Binding-site contacts:
Ligand atom O50 contacts residue GLY232 of chain 1.B at 2.7 Å (h-bond).
Ligand atom C44 contacts residue ALA229 of chain 1.B at 3.6 Å (hydrophobic).
Ligand atom F47 contacts residue PHE194 of chain 1.B at 3.5 Å.
Ligand atom C19 contacts residue ASP60 of chain 1.B at 3.4 Å.
Ligand atom O2 contacts residue ARG59 of chain 1.B at 3.0 Å (salt-bridge).
Ligand atom C42 contacts residue ALA229 of chain 1.B at 3.6 Å (hydrophobic).
Ligand atom C41 contacts residue ALA229 of chain 1.B at 3.6 Å (hydrophobic).
Ligand atom O53 contacts residue PHE194 of chain 1.B at 3.6 Å.
Ligand atom C13 contacts residue LEU131 of chain 1.B at 3.6 Å (hydrophobic).
Ligand atom O49 contacts residue SER228 of chain 1.B at 3.0 Å (h-bond).
Ligand atom O49 contacts residue ALA229 of chain 1.B at 2.8 Å (h-bond).
Ligand atom O50 contacts residue GLY230 of chain 1.B at 3.4 Å (h-bond).
Ligand atom C25 contacts residue ARG59 of chain 1.B at 3.3 Å.
Ligand atom C26 contacts residue ASP60 of chain 1.B at 3.6 Å.
Ligand atom O49 contacts residue CYS227 of chain 1.B at 3.5 Å (h-bond).
Ligand atom C14 contacts residue SER130 of chain 1.B at 3.6 Å.
Ligand atom C40 contacts residue ALA229 of chain 1.B at 3.6 Å (hydrophobic).
Ligand atom C28 contacts residue ARG59 of chain 1.B at 3.3 Å.
Ligand atom N36 contacts residue ASP60 of chain 1.B at 3.0 Å (salt-bridge).
Ligand atom F46 contacts residue GLY232 of chain 1.B at 3.6 Å.
Ligand atom O9 contacts residue ARG57 of chain 1.B at 3.1 Å (salt-bridge).
Ligand atom C15 contacts residue LEU131 of chain 1.B at 3.6 Å (hydrophobic).
Ligand atom F31 contacts residue ARG59 of chain 1.B at 3.5 Å.
Ligand atom F47 contacts residue ASP193 of chain 1.B at 3.6 Å.
Ligand atom O51 contacts residue ARG233 of chain 1.B at 2.8 Å (salt-bridge).
Ligand atom C11 contacts residue TYR58 of chain 1.B at 3.6 Å (hydrophobic).
Ligand atom O51 contacts residue CYS227 of chain 1.B at 3.4 Å (h-bond).
Ligand atom N36 contacts residue TYR58 of chain 1.B at 3.6 Å.
Ligand atom O50 contacts residue CYS227 of chain 1.B at 3.4 Å (h-bond).
Ligand atom O50 contacts residue ALA229 of chain 1.B at 3.5 Å.
Ligand atom C43 contacts residue ALA229 of chain 1.B at 3.6 Å (hydrophobic).
Ligand atom O50 contacts residue ILE231 of chain 1.B at 2.9 Å (h-bond).
Ligand atom C41 contacts residue PHE194 of chain 1.B at 3.6 Å (hydrophobic).
Ligand atom C15 contacts residue SER130 of chain 1.B at 3.1 Å.
Ligand atom C4 contacts residue ARG59 of chain 1.B at 3.3 Å.
Ligand atom C38 contacts residue TYR58 of chain 1.B at 3.3 Å (hydrophobic).
Ligand atom F46 contacts residue GLN274 of chain 1.B at 3.3 Å.
Ligand atom C42 contacts residue TYR58 of chain 1.B at 3.2 Å (hydrophobic).
Ligand atom O49 contacts residue ARG233 of chain 1.B at 3.2 Å (salt-bridge).
Ligand atom N54 contacts residue ASP60 of chain 1.B at 3.1 Å (salt-bridge).

A protein and the small-molecule ligand that binds it are described below.
Small molecule (SMILES): NC(=O)[C@H](Cc1ccc(C(F)(F)P(=O)(O)O)cc1)NC(=O)[C@H](Cc1ccc(C(F)(F)P(=O)(O)O)cc1)NC(=O)[C@H](CCC(=O)O)NC(=O)c1ccccc1

Sequence of chain 1.B:
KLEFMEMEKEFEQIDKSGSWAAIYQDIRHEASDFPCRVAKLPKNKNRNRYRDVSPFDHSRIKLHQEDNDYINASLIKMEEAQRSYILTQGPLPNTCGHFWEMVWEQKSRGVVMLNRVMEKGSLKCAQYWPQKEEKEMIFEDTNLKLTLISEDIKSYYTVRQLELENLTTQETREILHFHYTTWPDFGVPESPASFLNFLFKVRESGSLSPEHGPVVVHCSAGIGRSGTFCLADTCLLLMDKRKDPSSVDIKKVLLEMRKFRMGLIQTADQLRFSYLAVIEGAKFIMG